A small-molecule ligand and the protein it binds are described below.
Small molecule (SMILES): Nc1ncnc2c1ccn2[C@@H]1O[C@H](CO)[C@@H](O)[C@H]1O

Binding-site contacts:
Ligand atom O5' contacts residue PHE54 of chain 1.A at 3.8 Å.
Ligand atom N1 contacts residue PHE166 of chain 1.A at 3.8 Å.
Ligand atom N3 contacts residue LEU215 of chain 1.A at 3.8 Å.
Ligand atom O4' contacts residue VAL57 of chain 1.A at 3.8 Å.
Ligand atom C2 contacts residue PHE166 of chain 1.A at 3.7 Å (hydrophobic).
Ligand atom C4' contacts residue GLY50 of chain 1.A at 4.0 Å.
Ligand atom O3' contacts residue GLY212 of chain 1.A at 2.6 Å (h-bond).
Ligand atom N3 contacts residue GLY168 of chain 1.A at 3.9 Å.
Ligand atom C3' contacts residue ILE245 of chain 1.A at 3.9 Å (hydrophobic).
Ligand atom C3' contacts residue GLY212 of chain 1.A at 3.4 Å.
Ligand atom O2' contacts residue ASP170 of chain 1.A at 2.7 Å (salt-bridge).
Ligand atom N6 contacts residue GLU165 of chain 1.A at 3.0 Å (salt-bridge).
Ligand atom N6 contacts residue PHE164 of chain 1.A at 3.8 Å.
Ligand atom N6 contacts residue ALA68 of chain 1.A at 3.6 Å.
Ligand atom N1 contacts residue GLY167 of chain 1.A at 3.0 Å (h-bond).
Ligand atom N1 contacts residue LEU215 of chain 1.A at 3.4 Å.
Ligand atom C6 contacts residue GLU165 of chain 1.A at 3.9 Å.
Ligand atom C2 contacts residue GLY168 of chain 1.A at 3.6 Å.
Ligand atom C2 contacts residue LEU215 of chain 1.A at 3.5 Å (hydrophobic).
Ligand atom C6 contacts residue LEU215 of chain 1.A at 3.6 Å (hydrophobic).
Ligand atom N9 contacts residue ILE245 of chain 1.A at 4.0 Å.
Ligand atom C4 contacts residue LEU215 of chain 1.A at 3.9 Å (hydrophobic).
Ligand atom C2 contacts residue GLY167 of chain 1.A at 3.6 Å.
Ligand atom C2 contacts residue ILE49 of chain 1.A at 4.0 Å (hydrophobic).
Ligand atom C5 contacts residue ALA68 of chain 1.A at 4.0 Å (hydrophobic).
Ligand atom C8 contacts residue VAL57 of chain 1.A at 3.8 Å (hydrophobic).
Ligand atom O4' contacts residue GLY50 of chain 1.A at 3.6 Å.
Ligand atom N9 contacts residue VAL57 of chain 1.A at 4.0 Å.
Ligand atom C5 contacts residue LEU215 of chain 1.A at 3.9 Å (hydrophobic).
Ligand atom C7 contacts residue ILE245 of chain 1.A at 3.6 Å (hydrophobic).
Ligand atom N1 contacts residue ALA68 of chain 1.A at 3.7 Å.
Ligand atom N6 contacts residue ILE116 of chain 1.A at 3.8 Å.
Ligand atom N3 contacts residue ILE49 of chain 1.A at 3.5 Å.
Ligand atom O2' contacts residue GLN173 of chain 1.A at 3.9 Å.
Ligand atom N1 contacts residue GLU165 of chain 1.A at 3.8 Å.
Ligand atom C5' contacts residue GLU51 of chain 1.A at 3.8 Å.
Ligand atom C6 contacts residue ALA68 of chain 1.A at 3.5 Å (hydrophobic).
Ligand atom C8 contacts residue ILE245 of chain 1.A at 3.5 Å (hydrophobic).
Ligand atom O3' contacts residue ASP170 of chain 1.A at 3.5 Å (salt-bridge).
Ligand atom C2' contacts residue ASP170 of chain 1.A at 3.7 Å.

Sequence of chain 1.A:
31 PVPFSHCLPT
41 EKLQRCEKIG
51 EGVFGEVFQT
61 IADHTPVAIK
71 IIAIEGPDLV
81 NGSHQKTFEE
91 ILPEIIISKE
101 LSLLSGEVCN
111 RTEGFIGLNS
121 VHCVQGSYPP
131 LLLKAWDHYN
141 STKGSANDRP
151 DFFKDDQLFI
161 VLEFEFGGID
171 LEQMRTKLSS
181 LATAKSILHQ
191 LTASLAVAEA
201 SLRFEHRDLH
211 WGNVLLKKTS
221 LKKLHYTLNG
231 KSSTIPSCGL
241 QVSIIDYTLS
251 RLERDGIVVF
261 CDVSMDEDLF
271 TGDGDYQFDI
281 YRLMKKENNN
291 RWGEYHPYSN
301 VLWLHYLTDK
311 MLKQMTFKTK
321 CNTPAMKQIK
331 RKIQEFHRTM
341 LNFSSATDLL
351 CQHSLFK